Binding-site contacts:
Ligand atom C27 contacts residue GLU44 of chain 2.A at 3.6 Å.
Ligand atom C25 contacts residue GLU44 of chain 2.A at 3.9 Å.
Ligand atom S19 contacts residue ASN47 of chain 2.A at 3.9 Å.
Ligand atom C06 contacts residue ASP220 of chain 2.A at 3.8 Å.
Ligand atom C20 contacts residue GLU19 of chain 2.A at 3.6 Å.
Ligand atom C24 contacts residue ASN47 of chain 2.A at 4.2 Å.
Ligand atom C09 contacts residue ILE224 of chain 2.A at 3.9 Å (hydrophobic).
Ligand atom C08 contacts residue ILE224 of chain 2.A at 3.8 Å (hydrophobic).
Ligand atom C16 contacts residue ASN47 of chain 2.A at 4.2 Å.
Ligand atom C17 contacts residue ASN47 of chain 2.A at 4.3 Å.
Ligand atom C20 contacts residue LEU48 of chain 2.A at 4.4 Å (hydrophobic).
Ligand atom N21 contacts residue VAL51 of chain 2.A at 3.8 Å.
Ligand atom C07 contacts residue ASP220 of chain 2.A at 3.3 Å.
Ligand atom N13 contacts residue ASN47 of chain 2.A at 4.3 Å.
Ligand atom C08 contacts residue ASP220 of chain 2.A at 3.4 Å.
Ligand atom C09 contacts residue ASP220 of chain 2.A at 4.4 Å.
Ligand atom C14 contacts residue ASN47 of chain 2.A at 3.8 Å.
Ligand atom C24 contacts residue CSO43 of chain 2.A at 4.0 Å.
Ligand atom C28 contacts residue GLU44 of chain 2.A at 3.5 Å.
Ligand atom C26 contacts residue GLU44 of chain 2.A at 3.8 Å.
Ligand atom C15 contacts residue ASN47 of chain 2.A at 3.8 Å.
Ligand atom N22 contacts residue LEU48 of chain 2.A at 3.6 Å.
Ligand atom C23 contacts residue GLU44 of chain 2.A at 3.9 Å.
Ligand atom C17 contacts residue GLU44 of chain 2.A at 4.1 Å.
Ligand atom C18 contacts residue ASN47 of chain 2.A at 4.1 Å.
Ligand atom C02 contacts residue ASP220 of chain 2.A at 3.7 Å.
Ligand atom N21 contacts residue GLU19 of chain 2.A at 2.7 Å (salt-bridge).
Ligand atom C16 contacts residue GLU44 of chain 2.A at 4.5 Å.
Ligand atom C25 contacts residue CSO43 of chain 2.A at 3.9 Å.
Ligand atom C24 contacts residue GLU44 of chain 2.A at 3.7 Å.
Ligand atom N22 contacts residue GLU19 of chain 2.A at 3.0 Å (salt-bridge).
Ligand atom C01 contacts residue ASP220 of chain 2.A at 2.8 Å.

Sequence of chain 2.A:
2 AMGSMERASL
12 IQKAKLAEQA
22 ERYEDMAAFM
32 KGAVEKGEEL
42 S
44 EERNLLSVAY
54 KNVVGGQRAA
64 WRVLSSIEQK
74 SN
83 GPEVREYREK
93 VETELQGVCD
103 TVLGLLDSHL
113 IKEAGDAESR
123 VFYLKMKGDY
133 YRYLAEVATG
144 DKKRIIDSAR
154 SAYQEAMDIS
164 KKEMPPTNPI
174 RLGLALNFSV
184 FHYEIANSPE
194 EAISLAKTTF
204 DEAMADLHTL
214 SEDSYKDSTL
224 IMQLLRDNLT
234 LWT

This small molecule binds to this protein.
Small molecule (SMILES): [H]/N=C(\N)c1cc(-c2ccccc2)c(CNC(=O)[C@H]2Oc3ccccc3[C@@H]2C)s1